Binding-site contacts:
Ligand atom CE1 contacts residue PRO438 of chain 3.QA at 3.8 Å (hydrophobic).
Ligand atom CG contacts residue PHE496 of chain 3.QA at 4.0 Å (hydrophobic).
Ligand atom O contacts residue PRO438 of chain 3.QA at 4.0 Å.
Ligand atom CD2 contacts residue ARG442 of chain 3.QA at 3.5 Å.
Ligand atom CG contacts residue GLY495 of chain 3.QA at 4.4 Å.
Ligand atom CD1 contacts residue ILE434 of chain 3.QA at 4.1 Å (hydrophobic).
Ligand atom N contacts residue ARG442 of chain 3.QA at 4.2 Å.
Ligand atom CA contacts residue ASN492 of chain 3.QA at 3.3 Å.
Ligand atom O contacts residue ASN492 of chain 3.QA at 4.2 Å.
Ligand atom CB contacts residue PHE496 of chain 3.QA at 3.9 Å (hydrophobic).
Ligand atom CD1 contacts residue PRO438 of chain 3.QA at 4.4 Å (hydrophobic).
Ligand atom CE2 contacts residue ARG442 of chain 3.QA at 3.6 Å.
Ligand atom CG contacts residue ASN492 of chain 3.QA at 4.3 Å.
Ligand atom N contacts residue ASN492 of chain 3.QA at 3.3 Å (h-bond).
Ligand atom O contacts residue ARG442 of chain 3.QA at 4.3 Å.
Ligand atom CE1 contacts residue PHE496 of chain 3.QA at 3.6 Å (hydrophobic).
Ligand atom CD1 contacts residue ASN492 of chain 3.QA at 3.9 Å.
Ligand atom N contacts residue SER491 of chain 3.QA at 4.1 Å.
Ligand atom C contacts residue ASN492 of chain 3.QA at 4.0 Å.
Ligand atom CE2 contacts residue PRO438 of chain 3.QA at 3.7 Å (hydrophobic).
Ligand atom CB contacts residue GLY495 of chain 3.QA at 3.9 Å.
Ligand atom CD1 contacts residue PHE496 of chain 3.QA at 3.7 Å (hydrophobic).
Ligand atom CA contacts residue ARG442 of chain 3.QA at 3.6 Å.
Ligand atom CB contacts residue ASN492 of chain 3.QA at 3.8 Å.
Ligand atom CE1 contacts residue ILE434 of chain 3.QA at 3.9 Å (hydrophobic).
Ligand atom CZ contacts residue PHE496 of chain 3.QA at 3.9 Å (hydrophobic).
Ligand atom CZ contacts residue PRO438 of chain 3.QA at 3.4 Å (hydrophobic).
Ligand atom CD2 contacts residue PRO438 of chain 3.QA at 4.4 Å (hydrophobic).
Ligand atom C contacts residue ARG442 of chain 3.QA at 4.4 Å.

Sequence of chain 3.QA:
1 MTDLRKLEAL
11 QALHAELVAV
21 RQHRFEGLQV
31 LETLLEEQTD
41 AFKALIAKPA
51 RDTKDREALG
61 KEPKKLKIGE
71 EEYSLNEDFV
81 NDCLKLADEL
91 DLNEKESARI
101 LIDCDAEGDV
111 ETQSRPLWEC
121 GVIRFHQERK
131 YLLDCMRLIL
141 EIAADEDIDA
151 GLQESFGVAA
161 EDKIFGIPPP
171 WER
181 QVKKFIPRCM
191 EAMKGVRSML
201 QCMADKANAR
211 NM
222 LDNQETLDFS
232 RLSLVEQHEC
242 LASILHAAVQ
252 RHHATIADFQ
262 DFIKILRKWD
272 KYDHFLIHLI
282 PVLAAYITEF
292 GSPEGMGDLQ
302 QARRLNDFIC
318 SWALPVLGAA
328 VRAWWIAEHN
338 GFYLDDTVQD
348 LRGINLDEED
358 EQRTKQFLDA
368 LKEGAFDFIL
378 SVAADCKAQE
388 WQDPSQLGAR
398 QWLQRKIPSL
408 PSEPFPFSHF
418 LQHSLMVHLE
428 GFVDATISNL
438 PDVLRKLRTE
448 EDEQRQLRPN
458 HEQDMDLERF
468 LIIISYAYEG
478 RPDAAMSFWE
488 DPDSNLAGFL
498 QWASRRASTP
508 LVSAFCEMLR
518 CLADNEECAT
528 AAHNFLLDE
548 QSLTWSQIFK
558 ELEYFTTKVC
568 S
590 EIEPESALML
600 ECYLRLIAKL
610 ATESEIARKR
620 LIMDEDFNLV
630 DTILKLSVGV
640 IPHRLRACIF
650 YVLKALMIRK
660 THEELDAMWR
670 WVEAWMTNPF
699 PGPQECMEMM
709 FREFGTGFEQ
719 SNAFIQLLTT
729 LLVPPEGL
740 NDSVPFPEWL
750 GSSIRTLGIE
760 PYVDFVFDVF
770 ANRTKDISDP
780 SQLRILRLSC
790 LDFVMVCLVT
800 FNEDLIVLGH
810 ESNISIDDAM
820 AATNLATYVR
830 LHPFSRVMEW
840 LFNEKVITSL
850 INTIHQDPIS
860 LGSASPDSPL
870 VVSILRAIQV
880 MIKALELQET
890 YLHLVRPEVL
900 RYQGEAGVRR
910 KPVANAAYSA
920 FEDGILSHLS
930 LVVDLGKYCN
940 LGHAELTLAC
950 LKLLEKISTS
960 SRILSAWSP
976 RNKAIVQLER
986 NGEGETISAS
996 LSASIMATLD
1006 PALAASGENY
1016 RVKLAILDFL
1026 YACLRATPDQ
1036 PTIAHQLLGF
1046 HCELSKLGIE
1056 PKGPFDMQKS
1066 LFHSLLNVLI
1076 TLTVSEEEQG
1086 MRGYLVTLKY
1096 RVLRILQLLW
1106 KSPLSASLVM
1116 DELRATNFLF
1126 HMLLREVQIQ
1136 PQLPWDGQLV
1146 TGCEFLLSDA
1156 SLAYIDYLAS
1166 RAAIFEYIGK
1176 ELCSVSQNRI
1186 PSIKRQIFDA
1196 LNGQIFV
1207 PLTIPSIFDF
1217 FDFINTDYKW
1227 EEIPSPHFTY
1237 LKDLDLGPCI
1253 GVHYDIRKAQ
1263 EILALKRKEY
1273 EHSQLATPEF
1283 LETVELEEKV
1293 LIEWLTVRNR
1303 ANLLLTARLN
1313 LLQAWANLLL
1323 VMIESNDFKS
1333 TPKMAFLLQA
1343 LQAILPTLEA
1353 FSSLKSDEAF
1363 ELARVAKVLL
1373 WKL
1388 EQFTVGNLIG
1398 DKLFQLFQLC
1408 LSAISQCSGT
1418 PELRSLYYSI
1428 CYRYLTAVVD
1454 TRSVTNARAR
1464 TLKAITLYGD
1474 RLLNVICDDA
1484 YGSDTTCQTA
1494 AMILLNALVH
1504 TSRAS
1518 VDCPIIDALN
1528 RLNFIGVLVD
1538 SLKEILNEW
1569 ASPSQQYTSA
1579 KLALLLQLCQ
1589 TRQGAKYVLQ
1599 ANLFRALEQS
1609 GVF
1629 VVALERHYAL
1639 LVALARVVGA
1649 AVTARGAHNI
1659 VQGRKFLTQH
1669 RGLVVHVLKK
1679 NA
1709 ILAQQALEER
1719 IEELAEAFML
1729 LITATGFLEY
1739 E

This small molecule binds to this protein.
Small molecule (SMILES): N[C@@H](Cc1ccccc1)C(=O)NCC=O